Binding-site contacts:
Ligand atom CD2 contacts residue GLU99 of chain 1.B at 3.3 Å.
Ligand atom N contacts residue TYR101 of chain 1.B at 3.0 Å (h-bond).
Ligand atom OH contacts residue GLU99 of chain 1.B at 2.6 Å (salt-bridge).
Ligand atom CA contacts residue ASN103 of chain 1.B at 3.6 Å.
Ligand atom OH contacts residue TYR32 of chain 1.B at 3.2 Å.
Ligand atom CD2 contacts residue SER96 of chain 1.A at 3.4 Å.
Ligand atom OE2 contacts residue LYS55 of chain 1.A at 3.5 Å (salt-bridge).
Ligand atom CE1 contacts residue THR97 of chain 1.A at 3.1 Å.
Ligand atom CE2 contacts residue GLU99 of chain 1.B at 3.3 Å.
Ligand atom OE2 contacts residue PRO102 of chain 1.B at 3.5 Å.
Ligand atom CA contacts residue TYR101 of chain 1.B at 3.3 Å (hydrophobic).
Ligand atom OE1 contacts residue TYR37 of chain 1.A at 2.7 Å (h-bond).
Ligand atom OH contacts residue VAL33 of chain 1.B at 2.8 Å (h-bond).
Ligand atom O contacts residue ASN103 of chain 1.B at 3.1 Å (h-bond).
Ligand atom CB contacts residue HIS31 of chain 1.A at 3.7 Å.
Ligand atom CE1 contacts residue TYR101 of chain 1.B at 3.6 Å (hydrophobic).
Ligand atom ND1 contacts residue TYR52 of chain 1.B at 2.6 Å (h-bond).
Ligand atom CG1 contacts residue HIS31 of chain 1.A at 3.4 Å.
Ligand atom NE2 contacts residue SER96 of chain 1.A at 2.8 Å (h-bond).
Ligand atom C contacts residue TYR101 of chain 1.B at 3.6 Å (hydrophobic).
Ligand atom CE2 contacts residue ALA100 of chain 1.B at 3.2 Å (hydrophobic).
Ligand atom NE2 contacts residue THR97 of chain 1.A at 3.3 Å (h-bond).
Ligand atom CG2 contacts residue ASN103 of chain 1.B at 3.3 Å.
Ligand atom O contacts residue TYR52 of chain 1.B at 3.6 Å.
Ligand atom CE1 contacts residue TYR52 of chain 1.B at 3.5 Å (hydrophobic).
Ligand atom N contacts residue ASN103 of chain 1.B at 3.2 Å (h-bond).
Ligand atom CD contacts residue LYS55 of chain 1.A at 3.5 Å.
Ligand atom CG contacts residue TYR101 of chain 1.B at 3.7 Å (hydrophobic).
Ligand atom NE2 contacts residue GLU99 of chain 1.B at 2.7 Å (salt-bridge).
Ligand atom CZ contacts residue GLU99 of chain 1.B at 3.4 Å.
Ligand atom NE2 contacts residue TYR101 of chain 1.A at 3.7 Å.
Ligand atom CG1 contacts residue ASN33 of chain 1.A at 3.4 Å.
Ligand atom CG contacts residue TYR52 of chain 1.B at 3.6 Å (hydrophobic).
Ligand atom CB contacts residue ASN103 of chain 1.B at 3.6 Å.
Ligand atom CD2 contacts residue TYR101 of chain 1.A at 3.4 Å (hydrophobic).
Ligand atom CD2 contacts residue ALA100 of chain 1.B at 3.6 Å (hydrophobic).
Ligand atom CE1 contacts residue TRP50 of chain 1.B at 3.5 Å (hydrophobic).
Ligand atom N contacts residue ASN103 of chain 1.B at 2.9 Å (h-bond).
Ligand atom CB contacts residue TYR37 of chain 1.A at 3.4 Å (hydrophobic).
Ligand atom OE1 contacts residue LYS55 of chain 1.A at 2.7 Å (salt-bridge).

Sequence of chain 1.A:
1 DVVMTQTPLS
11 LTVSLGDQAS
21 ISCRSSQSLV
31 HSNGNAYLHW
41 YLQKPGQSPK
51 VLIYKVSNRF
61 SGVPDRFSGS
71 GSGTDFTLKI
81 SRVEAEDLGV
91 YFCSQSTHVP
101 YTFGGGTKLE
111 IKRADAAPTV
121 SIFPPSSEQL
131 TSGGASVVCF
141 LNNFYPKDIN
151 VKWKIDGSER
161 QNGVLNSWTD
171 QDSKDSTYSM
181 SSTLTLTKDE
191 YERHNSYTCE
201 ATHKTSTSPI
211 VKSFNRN

The small molecule below binds the protein below.
Small molecule (SMILES): CC(C)[C@H](NC(=O)[C@H](CCC(=O)O)NC(=O)[C@@H](N)Cc1ccc(O)cc1)C(=O)N[C@@H](CC1=NC=NC1)C(=O)N[C@H](C=O)CC1=NC=NC1

Sequence of chain 1.B:
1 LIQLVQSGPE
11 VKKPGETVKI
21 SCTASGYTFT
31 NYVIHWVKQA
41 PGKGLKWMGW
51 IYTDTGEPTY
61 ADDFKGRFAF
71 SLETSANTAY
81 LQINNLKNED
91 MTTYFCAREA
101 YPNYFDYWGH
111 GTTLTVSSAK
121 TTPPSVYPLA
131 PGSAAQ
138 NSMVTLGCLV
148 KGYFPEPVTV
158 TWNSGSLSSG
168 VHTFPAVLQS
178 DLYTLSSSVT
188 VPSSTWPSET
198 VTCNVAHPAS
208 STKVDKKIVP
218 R